Sequence of chain 1.A:
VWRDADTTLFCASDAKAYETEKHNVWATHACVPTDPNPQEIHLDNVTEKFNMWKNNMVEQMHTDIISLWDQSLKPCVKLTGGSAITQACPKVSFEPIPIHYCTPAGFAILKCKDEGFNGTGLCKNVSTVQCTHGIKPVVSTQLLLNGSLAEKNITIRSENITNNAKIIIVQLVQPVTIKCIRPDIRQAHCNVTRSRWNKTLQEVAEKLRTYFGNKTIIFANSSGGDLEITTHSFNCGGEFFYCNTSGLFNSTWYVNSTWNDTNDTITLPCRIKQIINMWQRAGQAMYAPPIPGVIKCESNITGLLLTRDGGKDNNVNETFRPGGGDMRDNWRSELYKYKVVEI

Binding-site contacts:
Ligand atom N2 contacts residue HIS198 of chain 1.A at 3.4 Å (h-bond).
Ligand atom C5 contacts residue ASN200 of chain 1.A at 3.7 Å.
Ligand atom C8 contacts residue ILE181 of chain 1.A at 3.6 Å (hydrophobic).
Ligand atom C3 contacts residue ASN200 of chain 1.A at 3.8 Å.
Ligand atom C8 contacts residue LYS179 of chain 1.A at 3.7 Å.
Ligand atom C1 contacts residue THR282 of chain 1.A at 4.0 Å.
Ligand atom C7 contacts residue LYS179 of chain 1.A at 4.1 Å.
Ligand atom N2 contacts residue ILE181 of chain 1.A at 4.4 Å.
Ligand atom C4 contacts residue ASN200 of chain 1.A at 4.2 Å.
Ligand atom C1 contacts residue ASN200 of chain 1.A at 1.4 Å.
Ligand atom O5 contacts residue ASN200 of chain 1.A at 2.4 Å (h-bond).
Ligand atom C7 contacts residue HIS198 of chain 1.A at 4.4 Å.
Ligand atom N2 contacts residue ASN200 of chain 1.A at 2.8 Å (h-bond).
Ligand atom C5 contacts residue THR282 of chain 1.A at 4.0 Å.
Ligand atom C8 contacts residue ASN200 of chain 1.A at 4.3 Å.
Ligand atom C2 contacts residue HIS198 of chain 1.A at 3.9 Å.
Ligand atom O7 contacts residue ASN200 of chain 1.A at 3.0 Å (h-bond).
Ligand atom C2 contacts residue ASN200 of chain 1.A at 2.4 Å.
Ligand atom C3 contacts residue HIS198 of chain 1.A at 3.9 Å.
Ligand atom C1 contacts residue HIS198 of chain 1.A at 3.8 Å.
Ligand atom O7 contacts residue LYS179 of chain 1.A at 3.6 Å.
Ligand atom C7 contacts residue ASN200 of chain 1.A at 3.1 Å.
Ligand atom O5 contacts residue THR280 of chain 1.A at 4.2 Å.
Ligand atom O5 contacts residue THR282 of chain 1.A at 3.5 Å (h-bond).
Ligand atom C6 contacts residue THR282 of chain 1.A at 4.2 Å.

This protein binds this small molecule.
Small molecule (SMILES): CC(=O)N[C@@H]1[C@@H](O)[C@H](O)[C@@H](CO)O[C@H]1O